A small-molecule ligand and the protein it binds are described below.
Small molecule (SMILES): Nc1ncnc2c1ncn2[C@H]1C[C@H](O)[C@@H](CO[P](=O)(O)O[P](=O)(O)OP(=O)(O)O)O1

Sequence of chain 1.A:
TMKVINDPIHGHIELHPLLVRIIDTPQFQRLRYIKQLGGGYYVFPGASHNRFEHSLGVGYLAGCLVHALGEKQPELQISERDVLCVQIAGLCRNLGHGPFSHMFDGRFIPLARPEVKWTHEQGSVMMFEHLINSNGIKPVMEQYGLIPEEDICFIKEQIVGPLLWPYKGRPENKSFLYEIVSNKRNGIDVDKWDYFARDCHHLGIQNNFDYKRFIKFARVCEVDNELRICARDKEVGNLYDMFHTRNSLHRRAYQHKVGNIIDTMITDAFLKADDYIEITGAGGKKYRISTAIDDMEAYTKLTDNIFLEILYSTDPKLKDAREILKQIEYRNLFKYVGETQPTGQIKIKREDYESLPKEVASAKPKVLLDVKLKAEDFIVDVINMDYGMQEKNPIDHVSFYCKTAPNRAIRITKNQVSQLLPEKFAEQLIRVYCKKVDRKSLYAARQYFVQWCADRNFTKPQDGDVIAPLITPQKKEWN

Sequence of chain 1.D:
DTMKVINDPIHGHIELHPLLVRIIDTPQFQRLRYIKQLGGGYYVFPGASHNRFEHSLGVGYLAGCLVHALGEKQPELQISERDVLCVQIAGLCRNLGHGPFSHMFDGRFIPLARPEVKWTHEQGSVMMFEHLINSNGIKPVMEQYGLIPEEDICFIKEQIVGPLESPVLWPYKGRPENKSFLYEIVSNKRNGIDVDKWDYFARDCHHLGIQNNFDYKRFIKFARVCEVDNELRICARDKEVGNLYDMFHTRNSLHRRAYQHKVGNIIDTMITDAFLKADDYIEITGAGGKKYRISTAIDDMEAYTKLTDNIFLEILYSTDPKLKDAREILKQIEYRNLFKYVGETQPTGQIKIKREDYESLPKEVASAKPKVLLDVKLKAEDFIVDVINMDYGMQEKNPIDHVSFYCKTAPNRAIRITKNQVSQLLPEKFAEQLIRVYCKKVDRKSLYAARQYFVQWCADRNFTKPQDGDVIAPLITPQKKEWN

Binding-site contacts:
Ligand atom O4' contacts residue ASN7 of chain 1.A at 3.6 Å.
Ligand atom PG contacts residue MG1 of chain 1.I at 3.1 Å.
Ligand atom PA contacts residue LYS242 of chain 1.B at 3.4 Å.
Ligand atom N6 contacts residue ARG260 of chain 1.D at 3.2 Å.
Ligand atom N9 contacts residue PHE45 of chain 1.D at 3.4 Å.
Ligand atom O3G contacts residue ARG240 of chain 1.B at 2.8 Å (salt-bridge).
Ligand atom O2B contacts residue LYS265 of chain 1.D at 2.5 Å (salt-bridge).
Ligand atom O2G contacts residue MG1 of chain 1.I at 1.8 Å.
Ligand atom C1' contacts residue PHE45 of chain 1.D at 3.3 Å (hydrophobic).
Ligand atom N6 contacts residue ASN246 of chain 1.B at 3.1 Å (h-bond).
Ligand atom O3B contacts residue MG1 of chain 1.I at 3.6 Å.
Ligand atom O1B contacts residue MG1 of chain 1.I at 2.0 Å.
Ligand atom C3' contacts residue VAL44 of chain 1.D at 3.2 Å (hydrophobic).
Ligand atom O3' contacts residue VAL44 of chain 1.D at 2.6 Å (h-bond).
Ligand atom O2A contacts residue LYS242 of chain 1.B at 3.5 Å (salt-bridge).
Ligand atom O4' contacts residue ARG221 of chain 1.B at 3.1 Å (salt-bridge).
Ligand atom O3A contacts residue GTP1 of chain 1.T at 3.1 Å (h-bond).
Ligand atom C2' contacts residue VAL44 of chain 1.D at 3.6 Å (hydrophobic).
Ligand atom C4 contacts residue ARG221 of chain 1.B at 3.3 Å.
Ligand atom PB contacts residue LYS265 of chain 1.D at 3.3 Å.
Ligand atom O3' contacts residue ASN7 of chain 1.A at 3.1 Å (h-bond).
Ligand atom PB contacts residue MG1 of chain 1.I at 3.2 Å.
Ligand atom C5' contacts residue GTP1 of chain 1.T at 3.4 Å.
Ligand atom O1A contacts residue LYS242 of chain 1.B at 2.6 Å (salt-bridge).
Ligand atom C5' contacts residue VAL5 of chain 1.A at 3.4 Å (hydrophobic).
Ligand atom O2B contacts residue HIS264 of chain 1.D at 3.0 Å.
Ligand atom N7 contacts residue ARG221 of chain 1.B at 3.4 Å (salt-bridge).
Ligand atom O2G contacts residue GTP1 of chain 1.T at 2.8 Å (h-bond).
Ligand atom O2G contacts residue LYS411 of chain 1.B at 2.9 Å (salt-bridge).
Ligand atom O1A contacts residue ARG221 of chain 1.B at 2.9 Å (salt-bridge).
Ligand atom N9 contacts residue ARG221 of chain 1.B at 3.4 Å (salt-bridge).
Ligand atom O1B contacts residue GTP1 of chain 1.T at 2.8 Å (h-bond).
Ligand atom O3B contacts residue LYS265 of chain 1.D at 3.0 Å (salt-bridge).
Ligand atom N3 contacts residue ASN7 of chain 1.A at 3.1 Å (h-bond).
Ligand atom O3G contacts residue LYS265 of chain 1.D at 3.3 Å (salt-bridge).
Ligand atom O1G contacts residue ARG240 of chain 1.B at 3.0 Å (salt-bridge).
Ligand atom C2' contacts residue PHE45 of chain 1.D at 3.3 Å (hydrophobic).
Ligand atom O2A contacts residue HIS264 of chain 1.D at 2.7 Å (h-bond).
Ligand atom C5 contacts residue ARG221 of chain 1.B at 3.4 Å.
Ligand atom C3' contacts residue GTP1 of chain 1.T at 3.5 Å.

Sequence of chain 1.B:
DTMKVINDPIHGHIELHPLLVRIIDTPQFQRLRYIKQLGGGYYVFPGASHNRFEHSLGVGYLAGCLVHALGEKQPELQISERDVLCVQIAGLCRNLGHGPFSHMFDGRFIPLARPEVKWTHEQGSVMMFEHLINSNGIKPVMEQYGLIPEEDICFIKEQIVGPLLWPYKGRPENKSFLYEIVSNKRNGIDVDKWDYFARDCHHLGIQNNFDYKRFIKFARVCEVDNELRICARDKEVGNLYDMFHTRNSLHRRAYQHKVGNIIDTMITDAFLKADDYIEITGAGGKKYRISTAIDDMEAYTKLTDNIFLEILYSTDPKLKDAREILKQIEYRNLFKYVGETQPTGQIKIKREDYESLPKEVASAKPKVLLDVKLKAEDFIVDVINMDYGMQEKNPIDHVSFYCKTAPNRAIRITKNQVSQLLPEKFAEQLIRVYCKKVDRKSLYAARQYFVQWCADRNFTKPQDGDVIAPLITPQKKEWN